Sequence of chain 2.A:
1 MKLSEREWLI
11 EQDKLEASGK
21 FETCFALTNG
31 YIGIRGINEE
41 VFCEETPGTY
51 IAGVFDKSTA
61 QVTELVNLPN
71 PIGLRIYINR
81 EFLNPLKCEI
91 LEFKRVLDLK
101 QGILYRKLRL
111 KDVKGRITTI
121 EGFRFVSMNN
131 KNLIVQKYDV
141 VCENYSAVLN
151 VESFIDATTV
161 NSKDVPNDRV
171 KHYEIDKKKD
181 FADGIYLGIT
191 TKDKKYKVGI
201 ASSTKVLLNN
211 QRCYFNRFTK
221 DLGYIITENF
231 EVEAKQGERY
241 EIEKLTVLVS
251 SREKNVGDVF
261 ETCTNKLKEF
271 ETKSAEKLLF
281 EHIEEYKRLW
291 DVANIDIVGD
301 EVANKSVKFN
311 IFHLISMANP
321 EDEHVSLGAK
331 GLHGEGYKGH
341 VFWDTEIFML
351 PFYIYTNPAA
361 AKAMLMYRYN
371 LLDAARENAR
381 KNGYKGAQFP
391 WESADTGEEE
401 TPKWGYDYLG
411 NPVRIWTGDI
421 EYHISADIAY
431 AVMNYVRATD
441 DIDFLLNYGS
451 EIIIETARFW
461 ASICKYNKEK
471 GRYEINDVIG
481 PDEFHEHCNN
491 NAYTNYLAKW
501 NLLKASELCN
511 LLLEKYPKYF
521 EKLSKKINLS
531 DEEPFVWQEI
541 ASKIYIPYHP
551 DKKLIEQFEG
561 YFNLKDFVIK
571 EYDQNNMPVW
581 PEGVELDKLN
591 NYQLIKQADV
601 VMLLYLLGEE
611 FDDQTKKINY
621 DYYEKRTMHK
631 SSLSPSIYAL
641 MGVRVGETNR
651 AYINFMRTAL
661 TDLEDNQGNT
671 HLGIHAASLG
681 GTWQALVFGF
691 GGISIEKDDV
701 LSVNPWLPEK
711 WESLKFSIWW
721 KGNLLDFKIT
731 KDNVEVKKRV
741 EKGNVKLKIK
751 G

Binding-site contacts:
Ligand atom O2 contacts residue LYS596 of chain 2.A at 3.5 Å (salt-bridge).
Ligand atom O1 contacts residue LYS596 of chain 2.A at 3.5 Å (salt-bridge).
Ligand atom C2 contacts residue TYR337 of chain 2.A at 3.7 Å (hydrophobic).
Ligand atom C3 contacts residue GLU483 of chain 2.A at 2.8 Å.
Ligand atom O4 contacts residue THR417 of chain 2.A at 2.6 Å (h-bond).
Ligand atom C5 contacts residue PHE342 of chain 2.A at 3.8 Å (hydrophobic).
Ligand atom O6 contacts residue ALA329 of chain 2.A at 3.7 Å.
Ligand atom O3 contacts residue GLN597 of chain 2.A at 3.1 Å (h-bond).
Ligand atom C1 contacts residue TYR337 of chain 2.A at 3.5 Å (hydrophobic).
Ligand atom O5 contacts residue TYR337 of chain 2.A at 3.1 Å (h-bond).
Ligand atom O1 contacts residue TYR337 of chain 2.A at 3.3 Å (h-bond).
Ligand atom O2 contacts residue GLU483 of chain 2.A at 2.9 Å (salt-bridge).
Ligand atom C4 contacts residue GLU392 of chain 2.A at 3.4 Å.
Ligand atom C6 contacts residue GLU392 of chain 2.A at 3.6 Å.
Ligand atom O4 contacts residue TRP343 of chain 2.A at 3.0 Å (h-bond).
Ligand atom C6 contacts residue TYR337 of chain 2.A at 3.7 Å (hydrophobic).
Ligand atom O3 contacts residue TRP343 of chain 2.A at 3.4 Å (h-bond).
Ligand atom O4 contacts residue TRP391 of chain 2.A at 3.3 Å (h-bond).
Ligand atom C4 contacts residue ASP344 of chain 2.A at 3.3 Å.
Ligand atom O6 contacts residue GLU392 of chain 2.A at 2.8 Å (salt-bridge).
Ligand atom C6 contacts residue PHE342 of chain 2.A at 3.6 Å (hydrophobic).
Ligand atom O3 contacts residue PHE342 of chain 2.A at 3.5 Å.
Ligand atom O4 contacts residue GLU392 of chain 2.A at 3.0 Å (salt-bridge).
Ligand atom O2 contacts residue GLU483 of chain 2.A at 3.1 Å (salt-bridge).
Ligand atom C6 contacts residue ASP344 of chain 2.A at 3.4 Å.
Ligand atom O2 contacts residue LYS596 of chain 2.A at 2.8 Å (salt-bridge).
Ligand atom O3 contacts residue LEU633 of chain 2.A at 3.7 Å.
Ligand atom C2 contacts residue GLU483 of chain 2.A at 3.7 Å.
Ligand atom O2 contacts residue GLN597 of chain 2.A at 2.8 Å (h-bond).
Ligand atom O5 contacts residue SO41 of chain 2.C at 3.5 Å (h-bond).
Ligand atom O3 contacts residue TRP391 of chain 2.A at 2.8 Å (h-bond).
Ligand atom O4 contacts residue ASP344 of chain 2.A at 2.3 Å (salt-bridge).
Ligand atom O4 contacts residue PHE342 of chain 2.A at 3.7 Å.
Ligand atom O3 contacts residue GLU483 of chain 2.A at 2.6 Å (salt-bridge).
Ligand atom C2 contacts residue GLU483 of chain 2.A at 3.5 Å.
Ligand atom O3 contacts residue GLU483 of chain 2.A at 3.1 Å (salt-bridge).
Ligand atom C2 contacts residue GLN597 of chain 2.A at 3.7 Å.
Ligand atom O5 contacts residue TYR337 of chain 2.A at 3.6 Å.
Ligand atom C3 contacts residue GLU483 of chain 2.A at 3.4 Å.
Ligand atom O6 contacts residue ASP344 of chain 2.A at 2.2 Å (salt-bridge).

A protein and the small-molecule ligand that binds it are described below.
Small molecule (SMILES): OC[C@H]1O[C@H](O[C@@H]2[C@@H](O)[C@H](O)[C@@H](CO)O[C@H]2O)[C@H](O)[C@@H](O)[C@@H]1O